A small-molecule ligand and the protein it binds are described below.
Small molecule (SMILES): Nc1nc2c(ncn2[C@@H]2O[C@H](CO[P](=O)(O)O[P](=O)(O)NP(=O)(O)O)[C@@H](O)[C@H]2O)c(=O)[nH]1

Binding-site contacts:
Ligand atom N2 contacts residue LEU155 of chain 1.A at 3.4 Å.
Ligand atom O1B contacts residue GLY20 of chain 1.A at 3.5 Å (h-bond).
Ligand atom O6 contacts residue ALA154 of chain 1.A at 3.1 Å (h-bond).
Ligand atom C6 contacts residue ASP126 of chain 1.A at 3.5 Å.
Ligand atom O2' contacts residue PHE35 of chain 1.A at 3.5 Å.
Ligand atom C5' contacts residue GLY20 of chain 1.A at 3.4 Å.
Ligand atom O3G contacts residue ALA67 of chain 1.A at 3.3 Å.
Ligand atom O6 contacts residue ASP126 of chain 1.A at 3.4 Å (salt-bridge).
Ligand atom N7 contacts residue ASN123 of chain 1.A at 3.2 Å (h-bond).
Ligand atom O2B contacts residue MG1 of chain 1.C at 2.0 Å.
Ligand atom N1 contacts residue ASP126 of chain 1.A at 2.8 Å (salt-bridge).
Ligand atom O4' contacts residue LYS124 of chain 1.A at 3.3 Å (salt-bridge).
Ligand atom O3G contacts residue SER19 of chain 1.A at 3.5 Å.
Ligand atom O1G contacts residue SER19 of chain 1.A at 2.8 Å (h-bond).
Ligand atom PB contacts residue MG1 of chain 1.C at 3.1 Å.
Ligand atom O2A contacts residue SER39 of chain 1.A at 2.8 Å (h-bond).
Ligand atom N3B contacts residue GLY20 of chain 1.A at 3.1 Å (h-bond).
Ligand atom O3A contacts residue GLY22 of chain 1.A at 3.3 Å (h-bond).
Ligand atom O2' contacts residue ILE37 of chain 1.A at 3.1 Å.
Ligand atom O6 contacts residue LEU155 of chain 1.A at 3.2 Å (h-bond).
Ligand atom O2' contacts residue ASN36 of chain 1.A at 2.9 Å (h-bond).
Ligand atom N3B contacts residue MG1 of chain 1.C at 3.3 Å.
Ligand atom O1A contacts residue SER24 of chain 1.A at 3.5 Å (h-bond).
Ligand atom O1B contacts residue LYS23 of chain 1.A at 2.8 Å (salt-bridge).
Ligand atom PG contacts residue MG1 of chain 1.C at 3.1 Å.
Ligand atom O3' contacts residue ILE37 of chain 1.A at 2.7 Å (h-bond).
Ligand atom O3G contacts residue LYS23 of chain 1.A at 2.9 Å (salt-bridge).
Ligand atom O1A contacts residue ASN25 of chain 1.A at 3.0 Å (h-bond).
Ligand atom O2G contacts residue THR42 of chain 1.A at 2.9 Å (h-bond).
Ligand atom N2 contacts residue ASP126 of chain 1.A at 2.9 Å (salt-bridge).
Ligand atom O1B contacts residue GLY22 of chain 1.A at 3.2 Å (h-bond).
Ligand atom O2G contacts residue MG1 of chain 1.C at 2.1 Å.
Ligand atom O6 contacts residue LYS124 of chain 1.A at 3.4 Å.
Ligand atom O3G contacts residue GLY68 of chain 1.A at 2.9 Å (h-bond).
Ligand atom O1A contacts residue GLY22 of chain 1.A at 3.2 Å.
Ligand atom O1G contacts residue SER41 of chain 1.A at 2.7 Å (h-bond).
Ligand atom C3' contacts residue SER39 of chain 1.A at 3.5 Å.
Ligand atom C2' contacts residue ASN25 of chain 1.A at 3.4 Å.
Ligand atom N1 contacts residue LEU155 of chain 1.A at 3.5 Å.
Ligand atom O2B contacts residue SER24 of chain 1.A at 3.0 Å (h-bond).

Sequence of chain 1.A:
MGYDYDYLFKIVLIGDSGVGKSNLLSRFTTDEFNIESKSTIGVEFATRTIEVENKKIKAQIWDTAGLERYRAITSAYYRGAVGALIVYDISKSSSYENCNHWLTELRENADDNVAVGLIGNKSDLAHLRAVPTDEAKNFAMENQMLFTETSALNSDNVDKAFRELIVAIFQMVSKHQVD